This small molecule binds to this protein.
Small molecule (SMILES): CC(=O)N[C@H]1[C@H](O[C@H]2[C@H](O)[C@@H](NC(C)=O)CO[C@@H]2CO)O[C@H](CO)[C@@H](O)[C@@H]1O

Sequence of chain 3.D:
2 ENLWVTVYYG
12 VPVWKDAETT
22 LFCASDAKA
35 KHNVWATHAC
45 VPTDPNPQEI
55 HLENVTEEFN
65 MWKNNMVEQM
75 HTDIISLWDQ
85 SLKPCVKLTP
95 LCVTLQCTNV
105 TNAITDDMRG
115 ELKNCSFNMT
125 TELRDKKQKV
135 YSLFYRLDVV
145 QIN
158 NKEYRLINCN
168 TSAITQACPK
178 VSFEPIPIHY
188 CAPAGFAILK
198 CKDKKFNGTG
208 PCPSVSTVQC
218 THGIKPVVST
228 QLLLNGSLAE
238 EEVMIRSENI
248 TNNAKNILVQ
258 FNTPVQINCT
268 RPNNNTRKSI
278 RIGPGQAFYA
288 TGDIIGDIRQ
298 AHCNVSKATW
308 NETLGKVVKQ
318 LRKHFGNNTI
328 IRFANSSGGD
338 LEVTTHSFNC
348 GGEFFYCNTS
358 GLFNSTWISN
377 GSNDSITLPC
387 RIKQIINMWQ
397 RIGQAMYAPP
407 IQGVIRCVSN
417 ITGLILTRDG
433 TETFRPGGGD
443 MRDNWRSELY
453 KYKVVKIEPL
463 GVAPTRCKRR

Binding-site contacts:
Ligand atom O5 contacts residue ASN265 of chain 3.D at 2.3 Å (h-bond).
Ligand atom C1 contacts residue ASN265 of chain 3.D at 1.4 Å.
Ligand atom C8 contacts residue ASN265 of chain 3.D at 4.3 Å.
Ligand atom C1 contacts residue ARG412 of chain 3.D at 4.4 Å.
Ligand atom C8 contacts residue SER303 of chain 3.D at 3.8 Å.
Ligand atom C4 contacts residue ASN265 of chain 3.D at 4.2 Å.
Ligand atom C8 contacts residue VAL302 of chain 3.D at 4.3 Å (hydrophobic).
Ligand atom O5 contacts residue VAL414 of chain 3.D at 4.1 Å.
Ligand atom C4 contacts residue GLN263 of chain 3.D at 4.4 Å.
Ligand atom O6 contacts residue ARG412 of chain 3.D at 3.0 Å (salt-bridge).
Ligand atom C6 contacts residue ARG412 of chain 3.D at 4.2 Å.
Ligand atom C3 contacts residue ASN265 of chain 3.D at 3.8 Å.
Ligand atom O3 contacts residue GLN263 of chain 3.D at 4.2 Å.
Ligand atom O7 contacts residue ASN301 of chain 3.D at 4.0 Å.
Ligand atom O5 contacts residue ARG412 of chain 3.D at 3.6 Å.
Ligand atom C1 contacts residue GLN263 of chain 3.D at 4.0 Å.
Ligand atom C2 contacts residue ASN265 of chain 3.D at 2.5 Å.
Ligand atom O7 contacts residue ASN265 of chain 3.D at 2.8 Å (h-bond).
Ligand atom C5 contacts residue ASN265 of chain 3.D at 3.6 Å.
Ligand atom C3 contacts residue GLN263 of chain 3.D at 3.4 Å.
Ligand atom N2 contacts residue GLN263 of chain 3.D at 3.5 Å (h-bond).
Ligand atom N2 contacts residue ASN265 of chain 3.D at 2.9 Å (h-bond).
Ligand atom C2 contacts residue GLN263 of chain 3.D at 3.8 Å.
Ligand atom C7 contacts residue ASN265 of chain 3.D at 3.1 Å.
Ligand atom C8 contacts residue ASN301 of chain 3.D at 4.3 Å.
Ligand atom C1 contacts residue VAL414 of chain 3.D at 4.5 Å (hydrophobic).